This protein binds this small molecule.
Small molecule (SMILES): Nc1ccn([C@@H]2O[C@H](CO[P](=O)(O)O[C@H]3[C@@H](O)[C@H](n4ccc(N)nc4=O)O[C@@H]3COP(=O)=O)[C@@H](O)[C@H]2O)c(=O)n1

Sequence of chain 1.A:
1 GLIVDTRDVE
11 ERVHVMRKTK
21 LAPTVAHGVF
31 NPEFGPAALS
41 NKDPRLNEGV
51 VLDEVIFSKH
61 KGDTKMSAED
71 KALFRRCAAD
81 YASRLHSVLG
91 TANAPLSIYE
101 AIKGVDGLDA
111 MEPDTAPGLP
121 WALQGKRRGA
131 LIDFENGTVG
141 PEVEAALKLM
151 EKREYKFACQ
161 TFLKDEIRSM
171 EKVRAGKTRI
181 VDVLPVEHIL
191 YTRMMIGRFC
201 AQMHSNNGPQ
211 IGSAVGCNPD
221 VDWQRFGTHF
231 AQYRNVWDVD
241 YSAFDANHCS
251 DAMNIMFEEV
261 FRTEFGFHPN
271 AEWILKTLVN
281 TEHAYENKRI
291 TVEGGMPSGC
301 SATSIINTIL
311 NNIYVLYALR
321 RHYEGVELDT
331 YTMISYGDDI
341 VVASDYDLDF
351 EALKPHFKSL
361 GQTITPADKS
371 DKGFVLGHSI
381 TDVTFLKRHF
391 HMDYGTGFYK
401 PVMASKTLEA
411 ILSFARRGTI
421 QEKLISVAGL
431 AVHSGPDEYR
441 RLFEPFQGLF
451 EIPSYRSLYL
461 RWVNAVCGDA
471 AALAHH

Binding-site contacts:
Ligand atom C2' contacts residue G2 of chain 1.B at 3.8 Å.
Ligand atom C5' contacts residue LEU386 of chain 1.A at 4.1 Å (hydrophobic).
Ligand atom O2 contacts residue G2 of chain 1.B at 3.0 Å (h-bond).
Ligand atom C4' contacts residue LYS387 of chain 1.A at 4.2 Å.
Ligand atom P contacts residue ILE411 of chain 1.A at 3.8 Å.
Ligand atom N3 contacts residue G2 of chain 1.B at 2.9 Å (h-bond).
Ligand atom C5' contacts residue ARG388 of chain 1.A at 4.2 Å.
Ligand atom O2' contacts residue ARG388 of chain 1.A at 3.5 Å (salt-bridge).
Ligand atom N3 contacts residue G1 of chain 1.B at 3.2 Å (h-bond).
Ligand atom C5' contacts residue LYS387 of chain 1.A at 3.7 Å.
Ligand atom OP1 contacts residue MET403 of chain 1.A at 3.3 Å.
Ligand atom N3 contacts residue C3 of chain 1.B at 4.0 Å.
Ligand atom O2' contacts residue G2 of chain 1.B at 3.8 Å.
Ligand atom C5' contacts residue LEU430 of chain 1.A at 3.9 Å (hydrophobic).
Ligand atom C2 contacts residue G1 of chain 1.B at 3.4 Å.
Ligand atom N4 contacts residue G2 of chain 1.B at 2.9 Å (h-bond).
Ligand atom C4' contacts residue LEU430 of chain 1.A at 3.6 Å (hydrophobic).
Ligand atom N1 contacts residue G2 of chain 1.B at 3.6 Å (h-bond).
Ligand atom C1' contacts residue G2 of chain 1.B at 3.8 Å.
Ligand atom O4' contacts residue ARG388 of chain 1.A at 4.1 Å.
Ligand atom N4 contacts residue G1 of chain 1.B at 3.5 Å (h-bond).
Ligand atom C4 contacts residue G1 of chain 1.B at 3.9 Å.
Ligand atom C3' contacts residue LYS387 of chain 1.A at 4.1 Å.
Ligand atom C4' contacts residue ARG388 of chain 1.A at 4.2 Å.
Ligand atom OP2 contacts residue LYS423 of chain 1.A at 3.4 Å.
Ligand atom O3' contacts residue LYS387 of chain 1.A at 3.4 Å.
Ligand atom C5' contacts residue ILE411 of chain 1.A at 4.2 Å (hydrophobic).
Ligand atom O2' contacts residue LEU386 of chain 1.A at 3.5 Å.
Ligand atom C4 contacts residue G2 of chain 1.B at 3.2 Å.
Ligand atom OP1 contacts residue ILE411 of chain 1.A at 3.7 Å.
Ligand atom C2 contacts residue G2 of chain 1.B at 3.2 Å.
Ligand atom O5' contacts residue LYS387 of chain 1.A at 4.0 Å.
Ligand atom P contacts residue LYS423 of chain 1.A at 3.6 Å.
Ligand atom O2 contacts residue TYR336 of chain 1.A at 3.2 Å (h-bond).
Ligand atom C6 contacts residue G2 of chain 1.B at 4.2 Å.
Ligand atom OP1 contacts residue LYS387 of chain 1.A at 3.4 Å.
Ligand atom C5 contacts residue G2 of chain 1.B at 4.0 Å.
Ligand atom O2 contacts residue C3 of chain 1.B at 3.3 Å (h-bond).
Ligand atom C4' contacts residue LEU386 of chain 1.A at 4.0 Å (hydrophobic).
Ligand atom O2 contacts residue G1 of chain 1.B at 2.8 Å (h-bond).